This protein binds this small molecule.
Small molecule (SMILES): CC(=O)N1CCc2c(c(Nc3cccc(C(=O)NC(C)C)c3)nn2CC2CC2)C1

Binding-site contacts:
Ligand atom N13 contacts residue LEU38 of chain 1.A at 3.8 Å.
Ligand atom C24 contacts residue ILE40 of chain 1.A at 3.8 Å (hydrophobic).
Ligand atom C9 contacts residue LEU27 of chain 1.A at 3.5 Å (hydrophobic).
Ligand atom C3 contacts residue LEU27 of chain 1.A at 3.8 Å (hydrophobic).
Ligand atom C23 contacts residue ASN86 of chain 1.A at 3.3 Å.
Ligand atom C29 contacts residue VAL92 of chain 1.A at 4.0 Å (hydrophobic).
Ligand atom N18 contacts residue LEU38 of chain 1.A at 3.6 Å.
Ligand atom N25 contacts residue VAL33 of chain 1.A at 3.8 Å.
Ligand atom C27 contacts residue VAL92 of chain 1.A at 3.8 Å (hydrophobic).
Ligand atom C27 contacts residue ASN86 of chain 1.A at 3.9 Å.
Ligand atom N13 contacts residue PRO28 of chain 1.A at 3.7 Å.
Ligand atom C29 contacts residue PRO28 of chain 1.A at 3.5 Å (hydrophobic).
Ligand atom C24 contacts residue ASN86 of chain 1.A at 3.9 Å.
Ligand atom C5 contacts residue ARG91 of chain 1.A at 3.7 Å.
Ligand atom C29 contacts residue PHE29 of chain 1.A at 3.8 Å (hydrophobic).
Ligand atom O6 contacts residue ARG91 of chain 1.A at 2.8 Å (salt-bridge).
Ligand atom C10 contacts residue PRO28 of chain 1.A at 3.8 Å (hydrophobic).
Ligand atom C22 contacts residue LEU38 of chain 1.A at 3.7 Å (hydrophobic).
Ligand atom C19 contacts residue VAL92 of chain 1.A at 4.0 Å (hydrophobic).
Ligand atom C27 contacts residue VAL33 of chain 1.A at 3.8 Å (hydrophobic).
Ligand atom C29 contacts residue VAL33 of chain 1.A at 3.8 Å (hydrophobic).
Ligand atom C12 contacts residue PRO28 of chain 1.A at 3.6 Å (hydrophobic).
Ligand atom C1 contacts residue ARG91 of chain 1.A at 3.5 Å.
Ligand atom C26 contacts residue PRO28 of chain 1.A at 3.7 Å (hydrophobic).
Ligand atom C16 contacts residue VAL92 of chain 1.A at 3.8 Å (hydrophobic).
Ligand atom N17 contacts residue VAL92 of chain 1.A at 3.7 Å.
Ligand atom C10 contacts residue LEU27 of chain 1.A at 3.8 Å (hydrophobic).
Ligand atom O28 contacts residue VAL92 of chain 1.A at 3.9 Å.
Ligand atom C26 contacts residue LEU38 of chain 1.A at 3.8 Å (hydrophobic).
Ligand atom C15 contacts residue LEU38 of chain 1.A at 3.7 Å (hydrophobic).
Ligand atom C7 contacts residue PRO28 of chain 1.A at 3.9 Å (hydrophobic).
Ligand atom C2 contacts residue ARG91 of chain 1.A at 3.7 Å.
Ligand atom C3 contacts residue PRO24 of chain 1.A at 3.6 Å (hydrophobic).
Ligand atom C8 contacts residue LEU27 of chain 1.A at 3.8 Å (hydrophobic).
Ligand atom C14 contacts residue LEU38 of chain 1.A at 3.6 Å (hydrophobic).
Ligand atom C26 contacts residue VAL33 of chain 1.A at 3.8 Å (hydrophobic).
Ligand atom O28 contacts residue ASN86 of chain 1.A at 2.9 Å (h-bond).
Ligand atom C11 contacts residue PRO28 of chain 1.A at 3.5 Å (hydrophobic).
Ligand atom O6 contacts residue PRO28 of chain 1.A at 3.5 Å.
Ligand atom C22 contacts residue ILE40 of chain 1.A at 3.7 Å (hydrophobic).

Sequence of chain 1.A:
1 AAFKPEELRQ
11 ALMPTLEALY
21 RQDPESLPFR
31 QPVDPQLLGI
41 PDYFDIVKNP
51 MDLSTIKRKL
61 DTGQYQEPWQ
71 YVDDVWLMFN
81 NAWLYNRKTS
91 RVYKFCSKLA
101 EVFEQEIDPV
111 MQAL